A protein and the small-molecule ligand that binds it are described below.
Small molecule (SMILES): Nc1nc2c(ncn2[C@@H]2O[C@H](CO[P](=O)(O)O[P](=O)(O)NP(=O)(O)O)[C@@H](O)[C@H]2O)c(=O)[nH]1

Sequence of chain 1.D:
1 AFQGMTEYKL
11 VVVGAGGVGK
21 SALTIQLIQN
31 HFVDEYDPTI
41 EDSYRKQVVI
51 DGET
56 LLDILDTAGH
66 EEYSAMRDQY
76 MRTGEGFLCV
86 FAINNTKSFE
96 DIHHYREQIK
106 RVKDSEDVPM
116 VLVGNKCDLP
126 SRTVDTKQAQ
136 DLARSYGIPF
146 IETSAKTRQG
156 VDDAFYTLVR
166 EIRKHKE

Binding-site contacts:
Ligand atom O2' contacts residue VAL33 of chain 1.D at 2.6 Å (h-bond).
Ligand atom O3G contacts residue GLY64 of chain 1.D at 2.9 Å (h-bond).
Ligand atom N3B contacts residue MG1 of chain 1.P at 3.4 Å.
Ligand atom O3G contacts residue GLY16 of chain 1.D at 3.6 Å.
Ligand atom O1B contacts residue VAL18 of chain 1.D at 3.1 Å (h-bond).
Ligand atom O2B contacts residue LYS20 of chain 1.D at 3.6 Å (salt-bridge).
Ligand atom O3A contacts residue GLY19 of chain 1.D at 3.2 Å (h-bond).
Ligand atom O1B contacts residue GLY17 of chain 1.D at 3.5 Å (h-bond).
Ligand atom O1B contacts residue LYS20 of chain 1.D at 2.8 Å (salt-bridge).
Ligand atom O1B contacts residue GLY19 of chain 1.D at 3.1 Å (h-bond).
Ligand atom O2B contacts residue MG1 of chain 1.P at 1.9 Å.
Ligand atom O6 contacts residue ASP123 of chain 1.D at 3.5 Å (salt-bridge).
Ligand atom O2A contacts residue SER21 of chain 1.D at 3.5 Å (h-bond).
Ligand atom PG contacts residue MG1 of chain 1.P at 3.3 Å.
Ligand atom C2' contacts residue VAL33 of chain 1.D at 3.5 Å (hydrophobic).
Ligand atom O6 contacts residue ASN120 of chain 1.D at 3.3 Å (h-bond).
Ligand atom O6 contacts residue ALA150 of chain 1.D at 2.9 Å (h-bond).
Ligand atom N1 contacts residue ASP123 of chain 1.D at 2.9 Å (salt-bridge).
Ligand atom O2G contacts residue THR39 of chain 1.D at 3.0 Å (h-bond).
Ligand atom C3' contacts residue GLU35 of chain 1.D at 3.6 Å.
Ligand atom O2' contacts residue PHE32 of chain 1.D at 3.3 Å.
Ligand atom O6 contacts residue SER149 of chain 1.D at 3.4 Å.
Ligand atom N7 contacts residue ASN120 of chain 1.D at 3.1 Å (h-bond).
Ligand atom O2' contacts residue ASP34 of chain 1.D at 3.2 Å (salt-bridge).
Ligand atom C6 contacts residue ASP123 of chain 1.D at 3.6 Å.
Ligand atom PB contacts residue LYS20 of chain 1.D at 3.6 Å.
Ligand atom O4' contacts residue LYS121 of chain 1.D at 3.0 Å (salt-bridge).
Ligand atom C8 contacts residue ALA22 of chain 1.D at 3.5 Å (hydrophobic).
Ligand atom N3B contacts residue GLY17 of chain 1.D at 3.1 Å (h-bond).
Ligand atom O2B contacts residue SER21 of chain 1.D at 3.0 Å (h-bond).
Ligand atom O6 contacts residue LYS121 of chain 1.D at 3.3 Å.
Ligand atom O1G contacts residue PRO38 of chain 1.D at 3.4 Å.
Ligand atom O2A contacts residue GLY19 of chain 1.D at 3.5 Å.
Ligand atom O2G contacts residue MG1 of chain 1.P at 2.1 Å.
Ligand atom PB contacts residue MG1 of chain 1.P at 3.1 Å.
Ligand atom N2 contacts residue ASP123 of chain 1.D at 2.9 Å (salt-bridge).
Ligand atom O2A contacts residue ALA22 of chain 1.D at 2.9 Å (h-bond).
Ligand atom O3' contacts residue ASP34 of chain 1.D at 2.9 Å (salt-bridge).
Ligand atom O1G contacts residue TYR36 of chain 1.D at 3.3 Å.
Ligand atom O3G contacts residue LYS20 of chain 1.D at 2.7 Å (salt-bridge).